Sequence of chain 1.D:
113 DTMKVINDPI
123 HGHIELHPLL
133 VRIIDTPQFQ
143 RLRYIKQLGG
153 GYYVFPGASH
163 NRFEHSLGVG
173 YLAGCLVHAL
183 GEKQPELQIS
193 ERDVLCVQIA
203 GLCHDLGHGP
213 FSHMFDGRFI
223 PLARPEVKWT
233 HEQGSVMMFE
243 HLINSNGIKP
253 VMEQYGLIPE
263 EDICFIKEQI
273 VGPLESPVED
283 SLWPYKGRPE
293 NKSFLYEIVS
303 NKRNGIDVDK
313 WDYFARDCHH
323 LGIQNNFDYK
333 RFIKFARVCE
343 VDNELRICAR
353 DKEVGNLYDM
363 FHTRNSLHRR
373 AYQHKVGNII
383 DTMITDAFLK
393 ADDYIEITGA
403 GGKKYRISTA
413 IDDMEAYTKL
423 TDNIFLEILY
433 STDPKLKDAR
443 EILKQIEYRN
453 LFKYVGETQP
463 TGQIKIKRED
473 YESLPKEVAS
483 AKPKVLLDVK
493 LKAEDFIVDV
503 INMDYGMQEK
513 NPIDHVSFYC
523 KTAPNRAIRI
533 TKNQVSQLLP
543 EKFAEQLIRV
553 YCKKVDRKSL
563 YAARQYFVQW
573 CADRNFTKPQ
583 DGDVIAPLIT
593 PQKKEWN

Binding-site contacts:
Ligand atom C5 contacts residue TYR374 of chain 1.D at 3.7 Å (hydrophobic).
Ligand atom C6 contacts residue GLN375 of chain 1.D at 3.2 Å.
Ligand atom N3 contacts residue HIS215 of chain 1.D at 4.0 Å.
Ligand atom O2A contacts residue ARG164 of chain 1.D at 4.0 Å.
Ligand atom N7 contacts residue HIS215 of chain 1.D at 4.0 Å.
Ligand atom N1 contacts residue GLN375 of chain 1.D at 3.0 Å (h-bond).
Ligand atom O6 contacts residue HIS215 of chain 1.D at 3.5 Å.
Ligand atom O3' contacts residue ASP319 of chain 1.D at 3.5 Å (salt-bridge).
Ligand atom C2 contacts residue HIS215 of chain 1.D at 3.5 Å.
Ligand atom O4' contacts residue ARG164 of chain 1.D at 4.1 Å.
Ligand atom PG contacts residue TYR315 of chain 1.D at 3.9 Å.
Ligand atom C2' contacts residue TYR374 of chain 1.D at 3.6 Å (hydrophobic).
Ligand atom C2' contacts residue LEU150 of chain 1.D at 3.6 Å (hydrophobic).
Ligand atom C2 contacts residue GLN375 of chain 1.D at 3.9 Å.
Ligand atom O3' contacts residue GLN149 of chain 1.D at 2.7 Å (h-bond).
Ligand atom O1G contacts residue LYS312 of chain 1.D at 3.7 Å.
Ligand atom C4 contacts residue HIS215 of chain 1.D at 4.0 Å.
Ligand atom N2 contacts residue HIS370 of chain 1.D at 3.6 Å.
Ligand atom N1 contacts residue HIS215 of chain 1.D at 3.1 Å (h-bond).
Ligand atom C6 contacts residue HIS215 of chain 1.D at 3.3 Å.
Ligand atom C2' contacts residue ASP319 of chain 1.D at 4.0 Å.
Ligand atom C3' contacts residue TYR315 of chain 1.D at 3.9 Å (hydrophobic).
Ligand atom O3' contacts residue TYR315 of chain 1.D at 3.9 Å.
Ligand atom S1A contacts residue ARG164 of chain 1.D at 3.1 Å (salt-bridge).
Ligand atom C4' contacts residue ARG164 of chain 1.D at 4.0 Å.
Ligand atom O6 contacts residue TYR374 of chain 1.D at 2.9 Å (h-bond).
Ligand atom S1A contacts residue ASP207 of chain 1.D at 3.9 Å.
Ligand atom N7 contacts residue TYR374 of chain 1.D at 3.8 Å.
Ligand atom C6 contacts residue TYR374 of chain 1.D at 3.4 Å (hydrophobic).
Ligand atom C8 contacts residue LEU150 of chain 1.D at 3.7 Å (hydrophobic).
Ligand atom O2G contacts residue TYR315 of chain 1.D at 3.9 Å.
Ligand atom C1' contacts residue LEU150 of chain 1.D at 4.0 Å (hydrophobic).
Ligand atom O1B contacts residue ASP311 of chain 1.D at 2.8 Å (salt-bridge).
Ligand atom C3' contacts residue ASP319 of chain 1.D at 4.0 Å.
Ligand atom O6 contacts residue GLN375 of chain 1.D at 3.1 Å (h-bond).
Ligand atom N2 contacts residue HIS215 of chain 1.D at 3.9 Å.
Ligand atom O2G contacts residue ARG366 of chain 1.D at 3.0 Å (salt-bridge).
Ligand atom C5 contacts residue HIS215 of chain 1.D at 3.5 Å.
Ligand atom O3G contacts residue LYS312 of chain 1.D at 3.5 Å (salt-bridge).
Ligand atom O1G contacts residue TYR315 of chain 1.D at 2.8 Å (h-bond).

This small molecule binds to this protein.
Small molecule (SMILES): Nc1nc(=O)c2ncn([C@H]3C[C@H](O)[C@@H](CO[P](=O)(S)OP(=O)(O)OP(=O)(O)O)O3)c2[nH]1